Binding-site contacts:
Ligand atom C7 contacts residue ILE156 of chain 1.A at 4.4 Å (hydrophobic).
Ligand atom C8 contacts residue SER158 of chain 1.A at 3.9 Å.
Ligand atom C6 contacts residue THR120 of chain 1.A at 4.2 Å.
Ligand atom C2 contacts residue THR120 of chain 1.A at 4.4 Å.
Ligand atom C8 contacts residue LEU161 of chain 1.A at 3.6 Å (hydrophobic).
Ligand atom C7 contacts residue HIS220 of chain 1.A at 4.3 Å.
Ligand atom C1 contacts residue THR120 of chain 1.A at 3.6 Å.
Ligand atom O7 contacts residue ILE156 of chain 1.A at 4.4 Å.
Ligand atom C3 contacts residue ASN118 of chain 1.A at 3.8 Å.
Ligand atom O5 contacts residue THR120 of chain 1.A at 3.6 Å (h-bond).
Ligand atom C1 contacts residue ASN118 of chain 1.A at 1.4 Å.
Ligand atom C8 contacts residue ILE156 of chain 1.A at 3.8 Å (hydrophobic).
Ligand atom C5 contacts residue THR120 of chain 1.A at 3.7 Å.
Ligand atom N2 contacts residue ASN118 of chain 1.A at 2.8 Å (h-bond).
Ligand atom C3 contacts residue THR120 of chain 1.A at 4.4 Å.
Ligand atom C8 contacts residue ASN118 of chain 1.A at 4.3 Å.
Ligand atom C6 contacts residue GLY121 of chain 1.A at 4.5 Å.
Ligand atom O5 contacts residue ASN118 of chain 1.A at 2.5 Å (h-bond).
Ligand atom O7 contacts residue ASN118 of chain 1.A at 3.2 Å (h-bond).
Ligand atom C4 contacts residue ASN118 of chain 1.A at 4.2 Å.
Ligand atom C5 contacts residue ASN118 of chain 1.A at 3.7 Å.
Ligand atom C8 contacts residue HIS220 of chain 1.A at 4.4 Å.
Ligand atom C2 contacts residue ASN118 of chain 1.A at 2.4 Å.
Ligand atom O7 contacts residue HIS220 of chain 1.A at 3.4 Å (h-bond).
Ligand atom C7 contacts residue LEU161 of chain 1.A at 4.4 Å (hydrophobic).
Ligand atom C7 contacts residue ASN118 of chain 1.A at 3.1 Å.
Ligand atom O7 contacts residue LEU161 of chain 1.A at 4.5 Å.
Ligand atom N2 contacts residue THR120 of chain 1.A at 4.2 Å.

Sequence of chain 1.A:
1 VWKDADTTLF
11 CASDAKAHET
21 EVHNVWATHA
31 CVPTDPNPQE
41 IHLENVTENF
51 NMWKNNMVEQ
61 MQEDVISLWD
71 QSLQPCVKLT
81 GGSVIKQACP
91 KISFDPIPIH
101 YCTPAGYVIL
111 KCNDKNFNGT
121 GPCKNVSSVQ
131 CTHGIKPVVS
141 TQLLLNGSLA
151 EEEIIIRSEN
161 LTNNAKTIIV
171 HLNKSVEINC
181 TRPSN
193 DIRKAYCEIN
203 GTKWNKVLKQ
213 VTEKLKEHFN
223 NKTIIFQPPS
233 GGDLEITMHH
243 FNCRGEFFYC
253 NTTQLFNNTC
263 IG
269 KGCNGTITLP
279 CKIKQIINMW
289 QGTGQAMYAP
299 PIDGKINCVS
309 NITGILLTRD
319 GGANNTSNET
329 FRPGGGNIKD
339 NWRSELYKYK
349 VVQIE

The small molecule below binds the protein below.
Small molecule (SMILES): CC(=O)N[C@@H]1[C@@H](O)[C@H](O)[C@@H](CO)O[C@H]1O